Binding-site contacts:
Ligand atom C1 contacts residue ASN468 of chain 1.H at 1.4 Å.
Ligand atom C6 contacts residue THR470 of chain 1.H at 4.3 Å.
Ligand atom O7 contacts residue ASP465 of chain 1.H at 3.3 Å.
Ligand atom O5 contacts residue THR470 of chain 1.H at 3.5 Å.
Ligand atom C4 contacts residue ASN468 of chain 1.H at 4.2 Å.
Ligand atom C7 contacts residue VAL466 of chain 1.H at 4.0 Å (hydrophobic).
Ligand atom O6 contacts residue GLU472 of chain 1.H at 4.3 Å.
Ligand atom C8 contacts residue ASN468 of chain 1.H at 4.2 Å.
Ligand atom C3 contacts residue ASN468 of chain 1.H at 3.8 Å.
Ligand atom C1 contacts residue ASP465 of chain 1.H at 4.0 Å.
Ligand atom O7 contacts residue VAL466 of chain 1.H at 3.8 Å.
Ligand atom C8 contacts residue VAL466 of chain 1.H at 3.4 Å (hydrophobic).
Ligand atom C1 contacts residue THR470 of chain 1.H at 3.8 Å.
Ligand atom O6 contacts residue THR470 of chain 1.H at 3.2 Å (h-bond).
Ligand atom O5 contacts residue ASN468 of chain 1.H at 2.3 Å (h-bond).
Ligand atom O5 contacts residue ASP465 of chain 1.H at 3.9 Å.
Ligand atom C2 contacts residue ASN468 of chain 1.H at 2.5 Å.
Ligand atom C7 contacts residue ASN468 of chain 1.H at 3.5 Å.
Ligand atom N2 contacts residue ASN468 of chain 1.H at 3.0 Å (h-bond).
Ligand atom C5 contacts residue ASN468 of chain 1.H at 3.6 Å.
Ligand atom C2 contacts residue ASP465 of chain 1.H at 3.7 Å.
Ligand atom C8 contacts residue VAL467 of chain 1.H at 4.3 Å (hydrophobic).
Ligand atom C7 contacts residue ASP465 of chain 1.H at 4.3 Å.
Ligand atom O7 contacts residue ASN468 of chain 1.H at 3.7 Å.
Ligand atom C5 contacts residue THR470 of chain 1.H at 4.5 Å.

The protein below binds the small molecule below.
Small molecule (SMILES): CC(=O)N[C@@H]1[C@@H](O)[C@H](O)[C@@H](CO)O[C@H]1O

Sequence of chain 1.H:
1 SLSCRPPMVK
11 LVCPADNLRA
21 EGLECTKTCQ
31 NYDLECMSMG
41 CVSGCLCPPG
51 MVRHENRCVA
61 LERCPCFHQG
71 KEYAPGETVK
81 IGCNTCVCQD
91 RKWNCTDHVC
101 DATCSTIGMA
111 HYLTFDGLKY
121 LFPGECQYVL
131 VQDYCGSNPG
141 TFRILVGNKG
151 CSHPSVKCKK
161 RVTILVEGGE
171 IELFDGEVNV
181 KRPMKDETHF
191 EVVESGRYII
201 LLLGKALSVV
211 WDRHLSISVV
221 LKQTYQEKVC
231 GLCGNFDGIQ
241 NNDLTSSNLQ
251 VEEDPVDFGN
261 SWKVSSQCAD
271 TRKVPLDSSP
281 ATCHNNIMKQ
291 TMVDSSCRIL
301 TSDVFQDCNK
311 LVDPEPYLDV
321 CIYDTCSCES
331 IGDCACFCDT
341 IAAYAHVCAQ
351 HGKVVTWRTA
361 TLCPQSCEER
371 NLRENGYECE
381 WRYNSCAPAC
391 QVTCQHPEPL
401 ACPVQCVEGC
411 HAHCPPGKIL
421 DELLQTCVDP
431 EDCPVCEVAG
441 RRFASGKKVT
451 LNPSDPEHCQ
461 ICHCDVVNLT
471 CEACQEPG